Sequence of chain 1.A:
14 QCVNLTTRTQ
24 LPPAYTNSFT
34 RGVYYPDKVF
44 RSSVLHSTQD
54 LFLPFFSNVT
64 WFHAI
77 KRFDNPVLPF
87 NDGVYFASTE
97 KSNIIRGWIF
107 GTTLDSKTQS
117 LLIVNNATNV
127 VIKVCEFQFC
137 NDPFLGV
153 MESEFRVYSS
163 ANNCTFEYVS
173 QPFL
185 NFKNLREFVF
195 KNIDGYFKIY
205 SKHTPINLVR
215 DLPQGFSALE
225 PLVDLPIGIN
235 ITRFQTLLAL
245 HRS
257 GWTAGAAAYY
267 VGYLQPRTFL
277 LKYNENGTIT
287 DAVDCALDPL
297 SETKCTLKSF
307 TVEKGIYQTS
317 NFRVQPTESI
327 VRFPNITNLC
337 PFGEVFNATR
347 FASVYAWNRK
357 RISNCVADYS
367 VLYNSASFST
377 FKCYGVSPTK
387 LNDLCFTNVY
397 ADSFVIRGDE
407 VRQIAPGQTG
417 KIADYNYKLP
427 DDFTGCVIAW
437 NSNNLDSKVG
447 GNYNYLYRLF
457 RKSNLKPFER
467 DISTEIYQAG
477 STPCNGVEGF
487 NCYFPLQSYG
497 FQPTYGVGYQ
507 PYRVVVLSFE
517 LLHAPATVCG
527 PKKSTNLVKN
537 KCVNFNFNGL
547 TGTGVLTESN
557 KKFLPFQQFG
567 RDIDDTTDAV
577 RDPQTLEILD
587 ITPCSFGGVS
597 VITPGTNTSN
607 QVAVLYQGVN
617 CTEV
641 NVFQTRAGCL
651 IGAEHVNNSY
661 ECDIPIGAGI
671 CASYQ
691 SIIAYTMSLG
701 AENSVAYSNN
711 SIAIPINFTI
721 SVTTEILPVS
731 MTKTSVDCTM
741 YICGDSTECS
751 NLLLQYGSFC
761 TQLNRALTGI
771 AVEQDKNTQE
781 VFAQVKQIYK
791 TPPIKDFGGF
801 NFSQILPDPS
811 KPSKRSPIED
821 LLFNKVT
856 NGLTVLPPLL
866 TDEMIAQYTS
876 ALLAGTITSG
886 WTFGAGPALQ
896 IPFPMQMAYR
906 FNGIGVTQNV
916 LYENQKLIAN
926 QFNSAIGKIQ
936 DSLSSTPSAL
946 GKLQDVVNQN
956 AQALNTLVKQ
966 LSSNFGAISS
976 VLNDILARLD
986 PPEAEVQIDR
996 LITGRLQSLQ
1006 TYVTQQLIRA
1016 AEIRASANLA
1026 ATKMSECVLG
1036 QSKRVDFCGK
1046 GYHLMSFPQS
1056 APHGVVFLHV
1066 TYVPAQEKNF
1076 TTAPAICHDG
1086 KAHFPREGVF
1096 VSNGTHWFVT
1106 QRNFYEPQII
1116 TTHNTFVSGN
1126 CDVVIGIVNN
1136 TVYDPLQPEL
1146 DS

Binding-site contacts:
Ligand atom O5 contacts residue ASN17 of chain 1.A at 2.4 Å (h-bond).
Ligand atom C1 contacts residue ASN17 of chain 1.A at 1.5 Å.
Ligand atom C7 contacts residue ASN17 of chain 1.A at 3.2 Å.
Ligand atom C8 contacts residue CYS15 of chain 1.A at 3.4 Å (hydrophobic).
Ligand atom O5 contacts residue ASN137 of chain 1.A at 3.8 Å.
Ligand atom O7 contacts residue ASN17 of chain 1.A at 3.2 Å (h-bond).
Ligand atom C8 contacts residue ASN17 of chain 1.A at 4.0 Å.
Ligand atom N2 contacts residue ASN17 of chain 1.A at 3.1 Å (h-bond).
Ligand atom C1 contacts residue ASN137 of chain 1.A at 3.9 Å.
Ligand atom C4 contacts residue ASN17 of chain 1.A at 4.3 Å.
Ligand atom C3 contacts residue ASN17 of chain 1.A at 3.9 Å.
Ligand atom C5 contacts residue ASN137 of chain 1.A at 3.6 Å.
Ligand atom C2 contacts residue ASN17 of chain 1.A at 2.6 Å.
Ligand atom C6 contacts residue ASN137 of chain 1.A at 4.0 Å.
Ligand atom N2 contacts residue CYS15 of chain 1.A at 4.5 Å.
Ligand atom C3 contacts residue ASN137 of chain 1.A at 4.4 Å.
Ligand atom C5 contacts residue ASN17 of chain 1.A at 3.7 Å.

This protein binds this small molecule.
Small molecule (SMILES): CC(=O)N[C@H]1[C@H](O[C@H]2[C@H](O)[C@@H](NC(C)=O)CO[C@@H]2CO)O[C@H](CO)[C@@H](O)[C@@H]1O